A protein and the small-molecule ligand that binds it are described below.
Small molecule (SMILES): NC[C@H]1O[C@H](O[C@H]2[C@H](O)[C@@H](O[C@H]3O[C@H](CO)[C@@H](O)[C@H](N)[C@H]3O)[C@H](N)C[C@@H]2N)[C@H](O)[C@@H](O)[C@@H]1O

Sequence of chain 1.A:
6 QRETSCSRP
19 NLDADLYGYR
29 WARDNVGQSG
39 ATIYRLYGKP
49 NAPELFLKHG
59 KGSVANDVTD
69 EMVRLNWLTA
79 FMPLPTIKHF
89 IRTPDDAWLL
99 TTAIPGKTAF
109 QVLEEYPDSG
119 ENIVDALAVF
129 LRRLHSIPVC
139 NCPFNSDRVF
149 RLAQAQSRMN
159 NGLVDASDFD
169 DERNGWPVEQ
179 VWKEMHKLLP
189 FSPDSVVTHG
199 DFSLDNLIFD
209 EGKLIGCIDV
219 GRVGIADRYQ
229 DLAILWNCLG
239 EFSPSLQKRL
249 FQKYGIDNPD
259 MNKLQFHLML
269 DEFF

Binding-site contacts:
Ligand atom O5 contacts residue GLN36 of chain 1.A at 3.9 Å.
Ligand atom C12 contacts residue GLU270 of chain 1.A at 3.3 Å.
Ligand atom C12 contacts residue ASP166 of chain 1.A at 3.8 Å.
Ligand atom N2 contacts residue PHE272 of chain 1.A at 2.7 Å (h-bond).
Ligand atom O13 contacts residue ASP166 of chain 1.A at 4.1 Å.
Ligand atom O11 contacts residue ASP168 of chain 1.A at 3.5 Å (salt-bridge).
Ligand atom C2 contacts residue GLN36 of chain 1.A at 3.9 Å.
Ligand atom C9 contacts residue ASP166 of chain 1.A at 3.9 Å.
Ligand atom O13 contacts residue ASP168 of chain 1.A at 3.0 Å (salt-bridge).
Ligand atom C11 contacts residue ASP269 of chain 1.A at 3.3 Å.
Ligand atom O14 contacts residue ASN235 of chain 1.A at 3.4 Å (h-bond).
Ligand atom N2 contacts residue ASP269 of chain 1.A at 2.8 Å (salt-bridge).
Ligand atom O8 contacts residue ARG220 of chain 1.A at 3.6 Å.
Ligand atom C15 contacts residue ASN235 of chain 1.A at 3.6 Å.
Ligand atom N4 contacts residue ASP168 of chain 1.A at 4.0 Å.
Ligand atom C3 contacts residue ASP199 of chain 1.A at 3.5 Å.
Ligand atom C6 contacts residue SER37 of chain 1.A at 3.5 Å.
Ligand atom C7 contacts residue ASP168 of chain 1.A at 3.7 Å.
Ligand atom C7 contacts residue GLU270 of chain 1.A at 3.4 Å.
Ligand atom N1 contacts residue SER37 of chain 1.A at 4.0 Å.
Ligand atom N1 contacts residue PHE272 of chain 1.A at 3.1 Å (h-bond).
Ligand atom O14 contacts residue CYS236 of chain 1.A at 3.6 Å.
Ligand atom N3 contacts residue ASP168 of chain 1.A at 2.9 Å (salt-bridge).
Ligand atom C8 contacts residue ASP166 of chain 1.A at 3.6 Å.
Ligand atom O14 contacts residue GLU239 of chain 1.A at 3.9 Å.
Ligand atom C12 contacts residue ASP269 of chain 1.A at 3.6 Å.
Ligand atom C14 contacts residue ASP168 of chain 1.A at 3.8 Å.
Ligand atom C15 contacts residue ASP168 of chain 1.A at 3.7 Å.
Ligand atom N3 contacts residue ASP166 of chain 1.A at 2.8 Å (salt-bridge).
Ligand atom C5 contacts residue PHE272 of chain 1.A at 3.6 Å (hydrophobic).
Ligand atom O8 contacts residue PHE272 of chain 1.A at 3.7 Å.
Ligand atom O7 contacts residue ASP199 of chain 1.A at 2.5 Å (salt-bridge).
Ligand atom C10 contacts residue ASP166 of chain 1.A at 3.4 Å.
Ligand atom N3 contacts residue PHE167 of chain 1.A at 3.8 Å.
Ligand atom N3 contacts residue GLU270 of chain 1.A at 2.6 Å (salt-bridge).
Ligand atom O10 contacts residue ASP166 of chain 1.A at 3.9 Å.
Ligand atom O13 contacts residue PHE167 of chain 1.A at 3.9 Å.
Ligand atom C7 contacts residue ASP166 of chain 1.A at 3.6 Å.
Ligand atom O5 contacts residue ASP166 of chain 1.A at 3.9 Å.
Ligand atom C6 contacts residue PHE272 of chain 1.A at 3.2 Å (hydrophobic).